Sequence of chain 1.C:
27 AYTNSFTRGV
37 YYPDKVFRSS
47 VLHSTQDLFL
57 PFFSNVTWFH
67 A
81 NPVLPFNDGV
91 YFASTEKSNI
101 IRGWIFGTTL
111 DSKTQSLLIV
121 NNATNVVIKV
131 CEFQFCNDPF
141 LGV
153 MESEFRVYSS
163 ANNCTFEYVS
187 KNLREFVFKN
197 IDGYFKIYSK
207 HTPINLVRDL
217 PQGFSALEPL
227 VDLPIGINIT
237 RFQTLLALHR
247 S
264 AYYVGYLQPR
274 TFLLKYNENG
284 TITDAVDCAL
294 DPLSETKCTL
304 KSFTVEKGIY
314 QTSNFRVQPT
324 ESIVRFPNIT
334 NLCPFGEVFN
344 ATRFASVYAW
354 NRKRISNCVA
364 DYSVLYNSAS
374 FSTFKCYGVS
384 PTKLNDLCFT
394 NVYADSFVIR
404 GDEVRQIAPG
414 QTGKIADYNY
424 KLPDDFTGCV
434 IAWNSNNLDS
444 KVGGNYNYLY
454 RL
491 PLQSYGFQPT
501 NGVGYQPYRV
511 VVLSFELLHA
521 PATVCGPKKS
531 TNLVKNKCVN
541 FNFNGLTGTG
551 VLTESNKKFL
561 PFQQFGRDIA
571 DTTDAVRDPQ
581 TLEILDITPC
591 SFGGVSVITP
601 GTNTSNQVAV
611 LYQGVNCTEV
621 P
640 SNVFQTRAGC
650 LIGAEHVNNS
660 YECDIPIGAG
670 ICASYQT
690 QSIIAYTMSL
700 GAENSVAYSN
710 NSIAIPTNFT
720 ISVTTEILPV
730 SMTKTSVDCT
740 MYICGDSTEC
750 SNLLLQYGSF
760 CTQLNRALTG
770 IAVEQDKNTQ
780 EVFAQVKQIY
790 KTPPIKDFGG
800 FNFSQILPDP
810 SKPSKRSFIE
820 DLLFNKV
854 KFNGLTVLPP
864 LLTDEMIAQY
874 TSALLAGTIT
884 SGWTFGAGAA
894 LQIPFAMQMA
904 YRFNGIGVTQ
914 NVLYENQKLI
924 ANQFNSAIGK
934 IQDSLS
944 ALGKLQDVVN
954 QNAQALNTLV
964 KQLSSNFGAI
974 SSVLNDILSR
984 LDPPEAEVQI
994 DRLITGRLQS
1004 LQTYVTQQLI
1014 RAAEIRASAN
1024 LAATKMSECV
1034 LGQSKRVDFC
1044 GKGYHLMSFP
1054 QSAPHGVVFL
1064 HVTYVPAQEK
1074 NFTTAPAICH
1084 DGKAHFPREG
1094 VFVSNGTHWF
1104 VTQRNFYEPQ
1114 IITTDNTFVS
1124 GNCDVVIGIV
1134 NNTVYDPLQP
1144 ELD

Sequence of chain 1.B:
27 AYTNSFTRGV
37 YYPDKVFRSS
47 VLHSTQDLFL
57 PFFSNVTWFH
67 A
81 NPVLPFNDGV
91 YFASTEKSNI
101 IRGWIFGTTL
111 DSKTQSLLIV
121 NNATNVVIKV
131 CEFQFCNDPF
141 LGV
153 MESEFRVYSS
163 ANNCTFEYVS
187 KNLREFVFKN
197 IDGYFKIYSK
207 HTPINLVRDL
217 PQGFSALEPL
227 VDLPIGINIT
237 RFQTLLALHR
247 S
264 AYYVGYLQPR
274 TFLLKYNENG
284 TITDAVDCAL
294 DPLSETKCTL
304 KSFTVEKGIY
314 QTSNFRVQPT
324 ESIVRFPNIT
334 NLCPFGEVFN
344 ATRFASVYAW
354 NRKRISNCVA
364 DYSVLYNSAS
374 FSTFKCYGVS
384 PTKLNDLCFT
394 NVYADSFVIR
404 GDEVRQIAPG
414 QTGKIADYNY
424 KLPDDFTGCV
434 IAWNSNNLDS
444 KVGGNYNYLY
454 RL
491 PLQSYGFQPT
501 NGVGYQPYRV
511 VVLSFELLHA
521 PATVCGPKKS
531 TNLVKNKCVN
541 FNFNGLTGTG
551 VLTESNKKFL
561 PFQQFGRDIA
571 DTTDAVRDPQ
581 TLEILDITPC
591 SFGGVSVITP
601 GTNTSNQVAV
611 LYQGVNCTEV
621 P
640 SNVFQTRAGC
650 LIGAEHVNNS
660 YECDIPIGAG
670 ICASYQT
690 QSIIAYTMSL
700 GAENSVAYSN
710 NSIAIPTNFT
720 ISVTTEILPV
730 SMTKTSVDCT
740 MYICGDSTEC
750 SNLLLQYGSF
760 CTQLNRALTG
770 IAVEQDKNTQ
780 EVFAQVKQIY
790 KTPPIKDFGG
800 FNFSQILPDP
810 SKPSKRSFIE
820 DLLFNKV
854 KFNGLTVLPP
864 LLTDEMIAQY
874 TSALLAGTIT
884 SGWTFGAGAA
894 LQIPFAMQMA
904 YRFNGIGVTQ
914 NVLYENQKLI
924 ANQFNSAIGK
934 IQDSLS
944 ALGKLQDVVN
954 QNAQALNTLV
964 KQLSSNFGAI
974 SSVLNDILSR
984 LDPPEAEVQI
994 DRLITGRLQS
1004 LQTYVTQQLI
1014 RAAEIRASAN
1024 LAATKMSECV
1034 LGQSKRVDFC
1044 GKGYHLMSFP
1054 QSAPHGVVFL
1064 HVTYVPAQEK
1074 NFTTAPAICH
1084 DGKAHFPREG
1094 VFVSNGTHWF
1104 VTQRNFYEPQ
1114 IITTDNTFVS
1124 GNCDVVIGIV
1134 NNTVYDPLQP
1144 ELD

Binding-site contacts:
Ligand atom O5 contacts residue ASN280 of chain 1.C at 3.8 Å.
Ligand atom O6 contacts residue ASN280 of chain 1.C at 3.4 Å (h-bond).
Ligand atom C8 contacts residue ASN282 of chain 1.C at 4.0 Å.
Ligand atom C5 contacts residue ASN282 of chain 1.C at 3.6 Å.
Ligand atom C6 contacts residue ASN280 of chain 1.C at 4.4 Å.
Ligand atom O5 contacts residue ASN282 of chain 1.C at 2.3 Å (h-bond).
Ligand atom O6 contacts residue ASN282 of chain 1.C at 4.1 Å.
Ligand atom O7 contacts residue LYS558 of chain 1.B at 4.5 Å.
Ligand atom N2 contacts residue LYS558 of chain 1.B at 4.2 Å.
Ligand atom C2 contacts residue ASN282 of chain 1.C at 2.5 Å.
Ligand atom C1 contacts residue ASN282 of chain 1.C at 1.4 Å.
Ligand atom O6 contacts residue GLU281 of chain 1.C at 3.6 Å.
Ligand atom C7 contacts residue ASN282 of chain 1.C at 3.7 Å.
Ligand atom C3 contacts residue ASN282 of chain 1.C at 3.8 Å.
Ligand atom N2 contacts residue ASN282 of chain 1.C at 3.0 Å (h-bond).
Ligand atom C6 contacts residue GLU281 of chain 1.C at 4.4 Å.
Ligand atom C4 contacts residue ASN282 of chain 1.C at 4.2 Å.

The protein below binds the small molecule below.
Small molecule (SMILES): CC(=O)N[C@@H]1[C@@H](O)[C@H](O)[C@@H](CO)O[C@H]1O